Sequence of chain 41.A:
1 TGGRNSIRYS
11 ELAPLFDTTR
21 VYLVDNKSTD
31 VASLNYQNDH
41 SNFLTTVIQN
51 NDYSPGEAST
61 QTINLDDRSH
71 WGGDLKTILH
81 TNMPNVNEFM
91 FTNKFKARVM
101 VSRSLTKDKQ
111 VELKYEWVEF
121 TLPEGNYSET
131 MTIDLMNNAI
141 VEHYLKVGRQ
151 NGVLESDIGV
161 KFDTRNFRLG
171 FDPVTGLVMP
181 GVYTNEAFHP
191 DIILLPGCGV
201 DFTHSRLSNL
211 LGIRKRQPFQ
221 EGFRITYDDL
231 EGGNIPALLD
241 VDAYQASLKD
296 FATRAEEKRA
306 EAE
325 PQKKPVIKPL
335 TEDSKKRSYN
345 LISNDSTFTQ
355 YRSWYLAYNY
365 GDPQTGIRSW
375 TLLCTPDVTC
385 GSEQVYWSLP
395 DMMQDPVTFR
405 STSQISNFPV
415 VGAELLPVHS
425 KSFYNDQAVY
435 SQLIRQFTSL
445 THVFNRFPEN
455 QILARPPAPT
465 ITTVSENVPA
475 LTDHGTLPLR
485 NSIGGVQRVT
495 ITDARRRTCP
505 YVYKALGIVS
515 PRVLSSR

This small molecule binds to this protein.
Small molecule (SMILES): CCCCCCCCCCCC[N+](C)(C)CCCS(=O)(=O)O

Binding-site contacts:
Ligand atom C2 contacts residue ARG224 of chain 41.A at 4.0 Å.
Ligand atom O1S contacts residue GLY222 of chain 41.A at 3.0 Å (h-bond).
Ligand atom S1 contacts residue TRP374 of chain 41.A at 4.4 Å.
Ligand atom O1S contacts residue LYS215 of chain 41.A at 3.9 Å.
Ligand atom O2S contacts residue LYS215 of chain 41.A at 3.1 Å (salt-bridge).
Ligand atom C1 contacts residue TRP374 of chain 41.A at 3.3 Å (hydrophobic).
Ligand atom C3 contacts residue ASP229 of chain 41.A at 4.4 Å.
Ligand atom S1 contacts residue ARG224 of chain 41.A at 4.0 Å.
Ligand atom O3S contacts residue ARG224 of chain 41.A at 3.8 Å.
Ligand atom C1 contacts residue ARG224 of chain 41.A at 4.1 Å.
Ligand atom S1 contacts residue GLY222 of chain 41.A at 3.8 Å.
Ligand atom O1S contacts residue PHE223 of chain 41.A at 3.2 Å.
Ligand atom O1S contacts residue ARG224 of chain 41.A at 2.9 Å (salt-bridge).
Ligand atom S1 contacts residue LYS215 of chain 41.A at 4.1 Å.
Ligand atom C2 contacts residue TRP374 of chain 41.A at 4.0 Å (hydrophobic).
Ligand atom O2S contacts residue GLY222 of chain 41.A at 3.4 Å (h-bond).
Ligand atom O1S contacts residue TRP374 of chain 41.A at 4.0 Å.
Ligand atom C3 contacts residue TRP374 of chain 41.A at 4.0 Å (hydrophobic).
Ligand atom N1 contacts residue TRP374 of chain 41.A at 3.5 Å.